Sequence of chain 1.A:
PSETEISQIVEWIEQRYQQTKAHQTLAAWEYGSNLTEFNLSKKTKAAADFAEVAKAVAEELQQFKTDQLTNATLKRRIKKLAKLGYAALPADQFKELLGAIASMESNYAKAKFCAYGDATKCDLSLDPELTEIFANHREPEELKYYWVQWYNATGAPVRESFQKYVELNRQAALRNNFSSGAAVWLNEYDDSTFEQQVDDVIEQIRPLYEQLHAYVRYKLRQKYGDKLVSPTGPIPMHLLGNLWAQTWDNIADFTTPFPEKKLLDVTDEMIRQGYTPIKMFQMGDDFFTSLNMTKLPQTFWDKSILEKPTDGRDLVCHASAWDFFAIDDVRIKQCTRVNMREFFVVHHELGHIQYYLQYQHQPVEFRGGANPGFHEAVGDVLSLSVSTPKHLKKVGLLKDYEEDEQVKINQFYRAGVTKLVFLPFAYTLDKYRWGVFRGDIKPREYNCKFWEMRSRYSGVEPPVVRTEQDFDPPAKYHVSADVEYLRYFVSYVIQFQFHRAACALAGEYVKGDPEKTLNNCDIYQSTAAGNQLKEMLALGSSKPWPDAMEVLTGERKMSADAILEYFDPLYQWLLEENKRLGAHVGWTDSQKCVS

The small molecule below binds the protein below.
Small molecule (SMILES): CC(=O)N[C@H]1[C@H](O[C@H]2[C@H](O)[C@@H](NC(C)=O)CO[C@@H]2CO)O[C@H](CO)[C@@H](O)[C@@H]1O

Binding-site contacts:
Ligand atom C6 contacts residue LYS543 of chain 1.A at 3.1 Å.
Ligand atom O6 contacts residue LYS543 of chain 1.A at 2.7 Å (salt-bridge).
Ligand atom O5 contacts residue LYS543 of chain 1.A at 2.7 Å (salt-bridge).
Ligand atom C8 contacts residue THR536 of chain 1.A at 4.1 Å.
Ligand atom C1 contacts residue ASN301 of chain 1.A at 1.4 Å.
Ligand atom O7 contacts residue ASN301 of chain 1.A at 3.6 Å (h-bond).
Ligand atom O7 contacts residue ASN540 of chain 1.A at 2.9 Å (h-bond).
Ligand atom C2 contacts residue ASN540 of chain 1.A at 4.2 Å.
Ligand atom C7 contacts residue THR536 of chain 1.A at 4.5 Å.
Ligand atom C1 contacts residue LYS543 of chain 1.A at 3.8 Å.
Ligand atom N2 contacts residue ASN301 of chain 1.A at 2.8 Å (h-bond).
Ligand atom C1 contacts residue ASN540 of chain 1.A at 4.2 Å.
Ligand atom C3 contacts residue ASN301 of chain 1.A at 3.8 Å.
Ligand atom C7 contacts residue ASN540 of chain 1.A at 4.1 Å.
Ligand atom C7 contacts residue ASN301 of chain 1.A at 3.4 Å.
Ligand atom C8 contacts residue ASN301 of chain 1.A at 4.5 Å.
Ligand atom O5 contacts residue ASN540 of chain 1.A at 4.4 Å.
Ligand atom C2 contacts residue ASN301 of chain 1.A at 2.4 Å.
Ligand atom C5 contacts residue ASN301 of chain 1.A at 3.7 Å.
Ligand atom O5 contacts residue ASN301 of chain 1.A at 2.4 Å (h-bond).
Ligand atom O7 contacts residue THR536 of chain 1.A at 4.2 Å.
Ligand atom C5 contacts residue LYS543 of chain 1.A at 3.5 Å.
Ligand atom C4 contacts residue ASN301 of chain 1.A at 4.2 Å.